Sequence of chain 3.B:
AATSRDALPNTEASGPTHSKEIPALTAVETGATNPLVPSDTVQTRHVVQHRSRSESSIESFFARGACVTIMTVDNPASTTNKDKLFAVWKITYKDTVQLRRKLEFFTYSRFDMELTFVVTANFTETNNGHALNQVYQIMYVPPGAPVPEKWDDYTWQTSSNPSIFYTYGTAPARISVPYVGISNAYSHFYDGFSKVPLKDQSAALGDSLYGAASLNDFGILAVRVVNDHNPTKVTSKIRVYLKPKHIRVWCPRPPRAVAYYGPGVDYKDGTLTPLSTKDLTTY

Sequence of chain 3.D:
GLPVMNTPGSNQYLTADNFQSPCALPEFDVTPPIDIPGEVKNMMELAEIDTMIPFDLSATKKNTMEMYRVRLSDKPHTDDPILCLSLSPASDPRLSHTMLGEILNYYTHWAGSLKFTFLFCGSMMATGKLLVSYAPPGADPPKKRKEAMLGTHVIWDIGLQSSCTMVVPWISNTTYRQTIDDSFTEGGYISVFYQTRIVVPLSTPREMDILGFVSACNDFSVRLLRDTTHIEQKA

This small molecule binds to this protein.
Small molecule (SMILES): CCOC(=O)c1ccc(OCCCCC2CCN(c3ccc(C)nn3)CC2)cc1

Binding-site contacts:
Ligand atom C1 contacts residue ILE157 of chain 3.B at 3.4 Å (hydrophobic).
Ligand atom C1 contacts residue ILE183 of chain 3.B at 3.5 Å (hydrophobic).
Ligand atom C7 contacts residue VAL196 of chain 3.B at 3.5 Å (hydrophobic).
Ligand atom C13 contacts residue PHE237 of chain 3.B at 3.7 Å (hydrophobic).
Ligand atom C11 contacts residue LEU134 of chain 3.B at 3.8 Å (hydrophobic).
Ligand atom O25 contacts residue TYR112 of chain 3.B at 3.4 Å.
Ligand atom C26 contacts residue LYS113 of chain 3.B at 3.7 Å.
Ligand atom N6 contacts residue VAL196 of chain 3.B at 3.8 Å.
Ligand atom C3 contacts residue TYR159 of chain 3.B at 3.7 Å (hydrophobic).
Ligand atom C4 contacts residue ALA24 of chain 3.D at 3.5 Å (hydrophobic).
Ligand atom O25 contacts residue THR111 of chain 3.B at 3.4 Å (h-bond).
Ligand atom O16 contacts residue MET132 of chain 3.B at 3.6 Å.
Ligand atom C12 contacts residue VAL199 of chain 3.B at 3.7 Å (hydrophobic).
Ligand atom C4 contacts residue ILE194 of chain 3.B at 3.8 Å (hydrophobic).
Ligand atom C13 contacts residue MET132 of chain 3.B at 3.8 Å (hydrophobic).
Ligand atom C19 contacts residue PHE237 of chain 3.B at 3.5 Å (hydrophobic).
Ligand atom C20 contacts residue PHE237 of chain 3.B at 3.4 Å (hydrophobic).
Ligand atom C23 contacts residue PHE237 of chain 3.B at 3.8 Å (hydrophobic).
Ligand atom C8 contacts residue VAL196 of chain 3.B at 3.7 Å (hydrophobic).
Ligand atom C18 contacts residue PHE237 of chain 3.B at 3.8 Å (hydrophobic).
Ligand atom O24 contacts residue TYR112 of chain 3.B at 3.8 Å.
Ligand atom C20 contacts residue TYR112 of chain 3.B at 3.4 Å (hydrophobic).
Ligand atom C21 contacts residue TYR112 of chain 3.B at 3.4 Å (hydrophobic).
Ligand atom C26 contacts residue THR111 of chain 3.B at 3.6 Å.
Ligand atom C21 contacts residue PHE237 of chain 3.B at 3.7 Å (hydrophobic).
Ligand atom C3 contacts residue PRO181 of chain 3.B at 3.7 Å (hydrophobic).
Ligand atom C14 contacts residue MET132 of chain 3.B at 3.5 Å (hydrophobic).
Ligand atom C3 contacts residue ALA24 of chain 3.D at 3.5 Å (hydrophobic).
Ligand atom C27 contacts residue ASP236 of chain 3.B at 3.6 Å.
Ligand atom C7 contacts residue TYR159 of chain 3.B at 3.7 Å (hydrophobic).
Ligand atom C14 contacts residue VAL199 of chain 3.B at 3.8 Å (hydrophobic).
Ligand atom C4 contacts residue TYR159 of chain 3.B at 3.7 Å (hydrophobic).
Ligand atom N4 contacts residue LEU240 of chain 3.B at 3.3 Å.
Ligand atom C15 contacts residue MET132 of chain 3.B at 3.6 Å (hydrophobic).
Ligand atom C5 contacts residue ILE194 of chain 3.B at 3.8 Å (hydrophobic).
Ligand atom C10 contacts residue MET132 of chain 3.B at 3.7 Å (hydrophobic).
Ligand atom C5 contacts residue TYR159 of chain 3.B at 3.7 Å (hydrophobic).
Ligand atom N3 contacts residue LEU240 of chain 3.B at 3.4 Å.
Ligand atom C23 contacts residue TYR112 of chain 3.B at 3.3 Å (hydrophobic).
Ligand atom C8 contacts residue TYR159 of chain 3.B at 3.5 Å (hydrophobic).